Sequence of chain 2.C:
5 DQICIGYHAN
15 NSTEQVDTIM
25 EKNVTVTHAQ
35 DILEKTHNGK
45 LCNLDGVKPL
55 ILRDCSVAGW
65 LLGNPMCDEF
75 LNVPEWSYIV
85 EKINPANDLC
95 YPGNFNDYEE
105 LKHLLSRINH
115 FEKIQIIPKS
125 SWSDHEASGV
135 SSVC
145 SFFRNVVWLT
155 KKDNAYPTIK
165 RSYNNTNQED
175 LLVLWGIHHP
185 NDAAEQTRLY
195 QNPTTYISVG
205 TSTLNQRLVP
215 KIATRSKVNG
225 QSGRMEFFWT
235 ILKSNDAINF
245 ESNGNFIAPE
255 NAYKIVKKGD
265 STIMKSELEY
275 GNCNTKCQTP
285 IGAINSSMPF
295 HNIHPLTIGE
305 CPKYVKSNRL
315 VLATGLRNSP

The protein below binds the small molecule below.
Small molecule (SMILES): CC(=O)N[C@@H]1[C@@H](O)[C@H](O)[C@@H](CO)O[C@H]1O

Binding-site contacts:
Ligand atom C7 contacts residue ASN15 of chain 2.C at 3.6 Å.
Ligand atom C4 contacts residue ASN15 of chain 2.C at 4.1 Å.
Ligand atom O5 contacts residue ASN15 of chain 2.C at 2.4 Å (h-bond).
Ligand atom N2 contacts residue ASN15 of chain 2.C at 3.4 Å (h-bond).
Ligand atom C6 contacts residue ASN15 of chain 2.C at 4.2 Å.
Ligand atom C3 contacts residue ASN15 of chain 2.C at 4.0 Å.
Ligand atom O7 contacts residue ASN15 of chain 2.C at 3.2 Å (h-bond).
Ligand atom C2 contacts residue ASN15 of chain 2.C at 2.8 Å.
Ligand atom C1 contacts residue ASN15 of chain 2.C at 2.3 Å.
Ligand atom C5 contacts residue ASN15 of chain 2.C at 3.6 Å.